Binding-site contacts:
Ligand atom O6 contacts residue GLU46 of chain 1.D at 2.7 Å (salt-bridge).
Ligand atom C3 contacts residue GLN102 of chain 1.C at 3.2 Å.
Ligand atom O5 contacts residue GLU46 of chain 1.D at 3.0 Å (salt-bridge).
Ligand atom C2 contacts residue GLN102 of chain 1.C at 4.2 Å.
Ligand atom C5 contacts residue GLU46 of chain 1.D at 3.8 Å.
Ligand atom C3 contacts residue GLY44 of chain 1.D at 4.3 Å.
Ligand atom C1 contacts residue PHE100 of chain 1.C at 3.4 Å (hydrophobic).
Ligand atom C2 contacts residue GLY44 of chain 1.D at 3.9 Å.
Ligand atom C5 contacts residue GLU46 of chain 1.D at 4.5 Å.
Ligand atom O4 contacts residue GLN43 of chain 1.D at 3.4 Å (h-bond).
Ligand atom O1 contacts residue PHE100 of chain 1.C at 3.0 Å (h-bond).
Ligand atom C1 contacts residue GLN102 of chain 1.C at 3.7 Å.
Ligand atom O2 contacts residue GLN102 of chain 1.C at 3.0 Å (h-bond).
Ligand atom O3 contacts residue GLY44 of chain 1.D at 3.0 Å (h-bond).
Ligand atom C6 contacts residue GLU46 of chain 1.D at 3.5 Å.
Ligand atom C1 contacts residue GLN102 of chain 1.C at 4.4 Å.
Ligand atom C3 contacts residue GLN102 of chain 1.C at 4.5 Å.
Ligand atom C1 contacts residue LEU45 of chain 1.D at 4.0 Å (hydrophobic).
Ligand atom O1 contacts residue THR99 of chain 1.C at 3.6 Å.
Ligand atom C3 contacts residue GLN43 of chain 1.D at 4.3 Å.
Ligand atom C1 contacts residue GLU46 of chain 1.D at 3.5 Å.
Ligand atom C4 contacts residue GLN43 of chain 1.D at 4.1 Å.
Ligand atom O6 contacts residue GLU46 of chain 1.D at 3.6 Å.
Ligand atom O3 contacts residue GLN102 of chain 1.C at 2.8 Å (h-bond).
Ligand atom O5 contacts residue GLU46 of chain 1.D at 3.8 Å.
Ligand atom C1 contacts residue LEU45 of chain 1.D at 3.8 Å (hydrophobic).
Ligand atom C2 contacts residue GLN102 of chain 1.C at 3.9 Å.
Ligand atom O2 contacts residue GLY44 of chain 1.D at 3.8 Å.
Ligand atom C2 contacts residue GLU46 of chain 1.D at 4.1 Å.
Ligand atom O1 contacts residue LEU45 of chain 1.D at 4.0 Å.
Ligand atom C6 contacts residue GLU46 of chain 1.D at 3.9 Å.
Ligand atom O2 contacts residue LEU45 of chain 1.D at 2.8 Å (h-bond).
Ligand atom O6 contacts residue HIS63 of chain 1.D at 2.6 Å.
Ligand atom O2 contacts residue GLN102 of chain 1.C at 3.7 Å.
Ligand atom O2 contacts residue GLU46 of chain 1.D at 4.4 Å.
Ligand atom O3 contacts residue GLN102 of chain 1.C at 3.8 Å.
Ligand atom O3 contacts residue GLN43 of chain 1.D at 3.5 Å (h-bond).
Ligand atom C6 contacts residue HIS63 of chain 1.D at 3.6 Å.
Ligand atom C2 contacts residue LEU45 of chain 1.D at 3.4 Å (hydrophobic).

A protein and the small-molecule ligand that binds it are described below.
Small molecule (SMILES): OC[C@H]1O[C@@](CO)(O[C@H]2O[C@H](CO)[C@@H](O)[C@H](O)[C@H]2O)[C@@H](O)[C@@H]1O

Sequence of chain 1.D:
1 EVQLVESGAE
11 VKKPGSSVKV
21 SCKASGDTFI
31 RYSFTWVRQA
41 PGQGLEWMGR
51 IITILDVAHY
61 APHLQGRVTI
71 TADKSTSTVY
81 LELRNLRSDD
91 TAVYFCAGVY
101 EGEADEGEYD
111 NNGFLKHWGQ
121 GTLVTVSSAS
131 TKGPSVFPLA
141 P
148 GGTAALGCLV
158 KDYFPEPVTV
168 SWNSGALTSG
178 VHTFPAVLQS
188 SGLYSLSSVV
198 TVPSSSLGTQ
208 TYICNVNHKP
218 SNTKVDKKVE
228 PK

Sequence of chain 1.C:
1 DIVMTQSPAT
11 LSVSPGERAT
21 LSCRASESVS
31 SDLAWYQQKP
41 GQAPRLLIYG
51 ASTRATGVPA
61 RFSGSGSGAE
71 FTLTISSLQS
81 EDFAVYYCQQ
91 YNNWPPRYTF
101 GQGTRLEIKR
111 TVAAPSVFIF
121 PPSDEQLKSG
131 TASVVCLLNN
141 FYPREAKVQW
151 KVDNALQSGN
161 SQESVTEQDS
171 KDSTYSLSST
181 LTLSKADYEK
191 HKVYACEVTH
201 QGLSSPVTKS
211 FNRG